Sequence of chain 1.A:
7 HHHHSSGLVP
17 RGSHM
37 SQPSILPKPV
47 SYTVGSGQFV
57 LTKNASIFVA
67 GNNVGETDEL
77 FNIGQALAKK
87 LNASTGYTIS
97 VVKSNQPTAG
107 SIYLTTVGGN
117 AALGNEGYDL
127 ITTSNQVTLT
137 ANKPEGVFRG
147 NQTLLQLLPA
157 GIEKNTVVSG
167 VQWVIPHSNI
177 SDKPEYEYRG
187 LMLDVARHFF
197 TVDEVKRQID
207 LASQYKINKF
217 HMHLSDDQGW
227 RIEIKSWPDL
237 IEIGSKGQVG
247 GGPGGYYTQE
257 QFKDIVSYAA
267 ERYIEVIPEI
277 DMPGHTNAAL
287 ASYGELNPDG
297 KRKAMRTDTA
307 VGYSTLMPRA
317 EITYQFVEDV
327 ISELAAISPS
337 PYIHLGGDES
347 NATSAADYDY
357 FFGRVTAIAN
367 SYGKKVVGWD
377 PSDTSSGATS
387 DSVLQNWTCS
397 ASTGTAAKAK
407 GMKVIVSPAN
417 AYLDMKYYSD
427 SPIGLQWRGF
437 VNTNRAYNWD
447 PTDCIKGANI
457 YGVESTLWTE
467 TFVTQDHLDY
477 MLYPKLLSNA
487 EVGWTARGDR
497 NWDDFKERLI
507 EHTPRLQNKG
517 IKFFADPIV

This protein binds this small molecule.
Small molecule (SMILES): CC(=O)N[C@H]1/C(=N/OC(=O)Nc2ccccc2)O[C@H](CO)[C@@H](O)[C@@H]1O

Binding-site contacts:
Ligand atom OAK contacts residue ARG193 of chain 1.A at 2.9 Å (salt-bridge).
Ligand atom CAH contacts residue TRP393 of chain 1.A at 3.4 Å (hydrophobic).
Ligand atom NAI contacts residue ASP344 of chain 1.A at 3.0 Å (salt-bridge).
Ligand atom OAN contacts residue TRP464 of chain 1.A at 3.3 Å.
Ligand atom CAX contacts residue TRP433 of chain 1.A at 3.3 Å (hydrophobic).
Ligand atom CAH contacts residue TYR418 of chain 1.A at 3.4 Å (hydrophobic).
Ligand atom NAI contacts residue GLU345 of chain 1.A at 3.5 Å (salt-bridge).
Ligand atom OAM contacts residue TRP464 of chain 1.A at 3.5 Å.
Ligand atom NAY contacts residue GLU345 of chain 1.A at 2.6 Å (salt-bridge).
Ligand atom OAJ contacts residue HIS281 of chain 1.A at 3.3 Å.
Ligand atom OAK contacts residue TRP464 of chain 1.A at 3.1 Å.
Ligand atom OAM contacts residue TRP433 of chain 1.A at 2.8 Å (h-bond).
Ligand atom CAP contacts residue TRP433 of chain 1.A at 3.4 Å (hydrophobic).
Ligand atom OAR contacts residue GLU345 of chain 1.A at 3.1 Å (salt-bridge).
Ligand atom CAE contacts residue TRP464 of chain 1.A at 3.6 Å (hydrophobic).
Ligand atom CAG contacts residue TYR418 of chain 1.A at 3.3 Å (hydrophobic).
Ligand atom CAW contacts residue TRP433 of chain 1.A at 3.7 Å (hydrophobic).
Ligand atom CAG contacts residue TRP464 of chain 1.A at 3.5 Å (hydrophobic).
Ligand atom OAM contacts residue ASP420 of chain 1.A at 2.7 Å (salt-bridge).
Ligand atom CAF contacts residue LEU431 of chain 1.A at 3.6 Å (hydrophobic).
Ligand atom CAH contacts residue ASP344 of chain 1.A at 3.6 Å.
Ligand atom NAY contacts residue TRP433 of chain 1.A at 3.4 Å.
Ligand atom CAF contacts residue TRP433 of chain 1.A at 3.5 Å (hydrophobic).
Ligand atom CAF contacts residue TRP464 of chain 1.A at 3.7 Å (hydrophobic).
Ligand atom OAQ contacts residue TRP433 of chain 1.A at 3.6 Å.
Ligand atom OAM contacts residue MET421 of chain 1.A at 3.6 Å.
Ligand atom OAQ contacts residue GLU345 of chain 1.A at 3.0 Å (salt-bridge).
Ligand atom OAK contacts residue GLU466 of chain 1.A at 2.6 Å (salt-bridge).
Ligand atom CAA contacts residue GLU345 of chain 1.A at 3.4 Å.
Ligand atom OAJ contacts residue ARG193 of chain 1.A at 2.8 Å (salt-bridge).
Ligand atom NAY contacts residue TRP393 of chain 1.A at 3.6 Å.
Ligand atom CAP contacts residue GLU345 of chain 1.A at 3.6 Å.
Ligand atom CAF contacts residue ASP420 of chain 1.A at 3.3 Å.
Ligand atom CAS contacts residue TRP433 of chain 1.A at 3.5 Å (hydrophobic).
Ligand atom NAO contacts residue TRP433 of chain 1.A at 3.2 Å.
Ligand atom CAB contacts residue GLU345 of chain 1.A at 3.2 Å.
Ligand atom CAD contacts residue GLU466 of chain 1.A at 3.3 Å.
Ligand atom OAL contacts residue TRP433 of chain 1.A at 3.3 Å (h-bond).
Ligand atom OAN contacts residue TYR418 of chain 1.A at 2.5 Å (h-bond).
Ligand atom CAT contacts residue TRP433 of chain 1.A at 3.6 Å (hydrophobic).